The protein below binds the small molecule below.
Small molecule (SMILES): O=C(O)c1ccnc(C(=O)O)c1

Sequence of chain 1.B:
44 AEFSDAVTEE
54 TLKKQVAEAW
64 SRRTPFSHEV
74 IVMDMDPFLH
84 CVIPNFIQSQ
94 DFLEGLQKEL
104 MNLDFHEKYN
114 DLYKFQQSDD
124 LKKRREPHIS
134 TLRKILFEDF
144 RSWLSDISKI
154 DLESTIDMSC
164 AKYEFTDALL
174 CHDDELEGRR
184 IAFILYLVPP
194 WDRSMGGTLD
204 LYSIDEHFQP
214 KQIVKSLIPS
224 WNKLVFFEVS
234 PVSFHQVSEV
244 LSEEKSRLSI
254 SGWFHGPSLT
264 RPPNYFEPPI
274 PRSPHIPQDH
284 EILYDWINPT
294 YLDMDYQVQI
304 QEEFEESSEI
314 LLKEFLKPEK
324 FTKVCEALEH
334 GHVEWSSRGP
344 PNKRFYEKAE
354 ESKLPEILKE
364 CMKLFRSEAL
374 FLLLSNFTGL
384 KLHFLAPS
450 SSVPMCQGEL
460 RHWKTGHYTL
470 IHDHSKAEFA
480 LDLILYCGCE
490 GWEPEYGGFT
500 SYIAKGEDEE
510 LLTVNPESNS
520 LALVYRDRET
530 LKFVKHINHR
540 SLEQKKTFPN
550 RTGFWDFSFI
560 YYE

Binding-site contacts:
Ligand atom C6 contacts residue LEU202 of chain 1.B at 3.8 Å (hydrophobic).
Ligand atom C41 contacts residue ARG250 of chain 1.B at 3.7 Å.
Ligand atom C21 contacts residue GOL1 of chain 1.I at 3.2 Å.
Ligand atom C6 contacts residue VAL240 of chain 1.B at 3.9 Å (hydrophobic).
Ligand atom C2 contacts residue LEU172 of chain 1.B at 3.5 Å (hydrophobic).
Ligand atom N1 contacts residue HIS175 of chain 1.B at 3.6 Å.
Ligand atom C41 contacts residue SER252 of chain 1.B at 4.0 Å.
Ligand atom C41 contacts residue ILE187 of chain 1.B at 4.0 Å (hydrophobic).
Ligand atom O41 contacts residue ARG250 of chain 1.B at 2.9 Å (salt-bridge).
Ligand atom O42 contacts residue TYR166 of chain 1.B at 4.1 Å.
Ligand atom O22 contacts residue TRP256 of chain 1.B at 3.5 Å.
Ligand atom C4 contacts residue VAL240 of chain 1.B at 3.8 Å (hydrophobic).
Ligand atom O22 contacts residue HIS175 of chain 1.B at 3.1 Å (h-bond).
Ligand atom C21 contacts residue ASP177 of chain 1.B at 3.9 Å.
Ligand atom C6 contacts residue MN1 of chain 1.H at 3.3 Å.
Ligand atom N1 contacts residue LEU172 of chain 1.B at 3.8 Å.
Ligand atom O21 contacts residue GOL1 of chain 1.I at 3.3 Å (h-bond).
Ligand atom O22 contacts residue GOL1 of chain 1.I at 2.4 Å (h-bond).
Ligand atom C21 contacts residue LEU172 of chain 1.B at 3.6 Å (hydrophobic).
Ligand atom O42 contacts residue ARG250 of chain 1.B at 3.8 Å.
Ligand atom C2 contacts residue MN1 of chain 1.H at 2.9 Å.
Ligand atom N1 contacts residue ASP177 of chain 1.B at 4.0 Å.
Ligand atom O22 contacts residue ASP177 of chain 1.B at 2.7 Å (salt-bridge).
Ligand atom O42 contacts residue SER252 of chain 1.B at 3.0 Å (h-bond).
Ligand atom O41 contacts residue ILE187 of chain 1.B at 3.6 Å.
Ligand atom O22 contacts residue MN1 of chain 1.H at 2.1 Å.
Ligand atom C3 contacts residue LEU172 of chain 1.B at 3.9 Å (hydrophobic).
Ligand atom O21 contacts residue LEU172 of chain 1.B at 4.0 Å.
Ligand atom O41 contacts residue VAL240 of chain 1.B at 4.1 Å.
Ligand atom C5 contacts residue LEU202 of chain 1.B at 4.0 Å (hydrophobic).
Ligand atom C5 contacts residue VAL240 of chain 1.B at 3.5 Å (hydrophobic).
Ligand atom O41 contacts residue TYR189 of chain 1.B at 3.7 Å.
Ligand atom C21 contacts residue HIS175 of chain 1.B at 3.9 Å.
Ligand atom N1 contacts residue HIS238 of chain 1.B at 3.3 Å (h-bond).
Ligand atom O42 contacts residue SER254 of chain 1.B at 3.8 Å.
Ligand atom C6 contacts residue HIS238 of chain 1.B at 3.5 Å.
Ligand atom C4 contacts residue ILE187 of chain 1.B at 4.0 Å (hydrophobic).
Ligand atom C5 contacts residue ILE187 of chain 1.B at 4.0 Å (hydrophobic).
Ligand atom N1 contacts residue MN1 of chain 1.H at 2.2 Å.
Ligand atom C21 contacts residue MN1 of chain 1.H at 2.9 Å.